Sequence of chain 1.A:
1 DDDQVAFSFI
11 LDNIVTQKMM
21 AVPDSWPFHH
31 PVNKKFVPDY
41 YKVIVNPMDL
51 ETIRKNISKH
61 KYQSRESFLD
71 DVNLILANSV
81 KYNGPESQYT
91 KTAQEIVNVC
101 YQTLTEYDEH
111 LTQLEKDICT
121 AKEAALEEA

A small-molecule ligand and the protein it binds are described below.
Small molecule (SMILES): C/C=C/Cn1cc(-c2cccc(C(=O)N(C)C)c2)c2cc[nH]c2c1=O

Binding-site contacts:
Ligand atom C2 contacts residue PRO27 of chain 1.A at 3.3 Å (hydrophobic).
Ligand atom N11 contacts residue TYR89 of chain 1.A at 3.8 Å.
Ligand atom C10 contacts residue ASN83 of chain 1.A at 3.5 Å.
Ligand atom C10 contacts residue TYR82 of chain 1.A at 3.9 Å (hydrophobic).
Ligand atom C18 contacts residue TRP26 of chain 1.A at 3.7 Å (hydrophobic).
Ligand atom C22 contacts residue PHE36 of chain 1.A at 3.6 Å (hydrophobic).
Ligand atom C6 contacts residue PRO27 of chain 1.A at 3.4 Å (hydrophobic).
Ligand atom N5 contacts residue PRO27 of chain 1.A at 4.0 Å.
Ligand atom C3 contacts residue VAL32 of chain 1.A at 3.6 Å (hydrophobic).
Ligand atom C1 contacts residue MET48 of chain 1.A at 3.4 Å (hydrophobic).
Ligand atom C14 contacts residue ASN83 of chain 1.A at 3.8 Å.
Ligand atom C8 contacts residue TYR89 of chain 1.A at 3.9 Å (hydrophobic).
Ligand atom C26 contacts residue TRP26 of chain 1.A at 3.9 Å (hydrophobic).
Ligand atom O15 contacts residue ASN83 of chain 1.A at 2.9 Å (h-bond).
Ligand atom C1 contacts residue VAL32 of chain 1.A at 3.5 Å (hydrophobic).
Ligand atom N11 contacts residue ASN83 of chain 1.A at 2.7 Å (h-bond).
Ligand atom C3 contacts residue PRO27 of chain 1.A at 3.8 Å (hydrophobic).
Ligand atom C13 contacts residue ASN83 of chain 1.A at 3.8 Å.
Ligand atom C2 contacts residue VAL32 of chain 1.A at 3.8 Å (hydrophobic).
Ligand atom O23 contacts residue VAL32 of chain 1.A at 3.5 Å.
Ligand atom C10 contacts residue TYR89 of chain 1.A at 3.6 Å (hydrophobic).
Ligand atom C21 contacts residue VAL37 of chain 1.A at 3.9 Å (hydrophobic).
Ligand atom O23 contacts residue ASN33 of chain 1.A at 2.8 Å (h-bond).
Ligand atom C25 contacts residue PHE36 of chain 1.A at 3.9 Å (hydrophobic).
Ligand atom C19 contacts residue TRP26 of chain 1.A at 3.9 Å (hydrophobic).
Ligand atom C9 contacts residue VAL37 of chain 1.A at 3.8 Å (hydrophobic).
Ligand atom C3 contacts residue TYR40 of chain 1.A at 3.6 Å (hydrophobic).
Ligand atom N24 contacts residue PHE36 of chain 1.A at 3.8 Å.
Ligand atom C19 contacts residue PHE36 of chain 1.A at 3.9 Å (hydrophobic).
Ligand atom C1 contacts residue HIS30 of chain 1.A at 3.8 Å.
Ligand atom C4 contacts residue PHE28 of chain 1.A at 3.4 Å (hydrophobic).
Ligand atom O23 contacts residue PHE36 of chain 1.A at 3.4 Å.
Ligand atom C25 contacts residue PRO31 of chain 1.A at 3.7 Å (hydrophobic).
Ligand atom C9 contacts residue TYR89 of chain 1.A at 3.5 Å (hydrophobic).
Ligand atom C4 contacts residue PRO27 of chain 1.A at 3.6 Å (hydrophobic).
Ligand atom C8 contacts residue VAL37 of chain 1.A at 4.0 Å (hydrophobic).
Ligand atom N11 contacts residue TYR82 of chain 1.A at 3.6 Å.
Ligand atom C2 contacts residue PHE28 of chain 1.A at 4.0 Å (hydrophobic).
Ligand atom C1 contacts residue ASP49 of chain 1.A at 4.0 Å.
Ligand atom C16 contacts residue VAL37 of chain 1.A at 3.8 Å (hydrophobic).